This protein binds this small molecule.
Small molecule (SMILES): CC1=C(C(=O)N[C@H](C)C(=O)N[C@@H](Cc2c[nH]c3ccccc23)C(=O)N[C@@H](Cc2ccccc2)C(=O)[C@H](C)CO)Cc2ccccc21

Sequence of chain 1.Z:
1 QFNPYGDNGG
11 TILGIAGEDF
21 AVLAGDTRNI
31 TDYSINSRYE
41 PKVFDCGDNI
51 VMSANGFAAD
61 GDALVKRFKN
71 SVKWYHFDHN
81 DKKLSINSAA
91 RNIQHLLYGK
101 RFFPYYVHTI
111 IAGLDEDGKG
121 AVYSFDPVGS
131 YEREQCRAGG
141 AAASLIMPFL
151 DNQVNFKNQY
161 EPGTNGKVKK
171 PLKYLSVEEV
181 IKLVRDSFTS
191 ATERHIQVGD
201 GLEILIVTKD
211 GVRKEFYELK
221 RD

Sequence of chain 1.Y:
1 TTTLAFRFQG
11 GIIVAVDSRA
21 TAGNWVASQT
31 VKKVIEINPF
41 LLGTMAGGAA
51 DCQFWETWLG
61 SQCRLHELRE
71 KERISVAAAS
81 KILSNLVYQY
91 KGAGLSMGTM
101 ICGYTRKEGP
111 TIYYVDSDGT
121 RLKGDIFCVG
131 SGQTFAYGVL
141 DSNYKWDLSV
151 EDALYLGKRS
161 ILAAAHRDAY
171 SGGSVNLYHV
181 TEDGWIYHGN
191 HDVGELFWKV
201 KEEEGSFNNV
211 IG

Binding-site contacts:
Ligand atom O32 contacts residue MES1 of chain 1.LA at 3.0 Å (h-bond).
Ligand atom N28 contacts residue THR1 of chain 1.Y at 3.6 Å (h-bond).
Ligand atom C44 contacts residue VAL31 of chain 1.Y at 3.4 Å (hydrophobic).
Ligand atom O27 contacts residue THR21 of chain 1.Y at 3.2 Å (h-bond).
Ligand atom O40 contacts residue MES1 of chain 1.LA at 2.9 Å (h-bond).
Ligand atom O14 contacts residue ALA49 of chain 1.Y at 2.8 Å (h-bond).
Ligand atom C51 contacts residue ASP126 of chain 1.Z at 3.5 Å.
Ligand atom O3 contacts residue ALA22 of chain 1.Y at 3.6 Å.
Ligand atom O14 contacts residue GLY48 of chain 1.Y at 3.6 Å.
Ligand atom N1 contacts residue ASP126 of chain 1.Z at 3.1 Å (salt-bridge).
Ligand atom C43 contacts residue VAL31 of chain 1.Y at 3.3 Å (hydrophobic).
Ligand atom C38 contacts residue THR1 of chain 1.Y at 2.4 Å.
Ligand atom O27 contacts residue ALA20 of chain 1.Y at 3.3 Å.
Ligand atom C43 contacts residue ALA49 of chain 1.Y at 3.4 Å (hydrophobic).
Ligand atom C13 contacts residue ALA49 of chain 1.Y at 3.6 Å (hydrophobic).
Ligand atom C63 contacts residue MES1 of chain 1.LA at 3.2 Å.
Ligand atom C44 contacts residue ALA49 of chain 1.Y at 3.5 Å (hydrophobic).
Ligand atom C17 contacts residue THR21 of chain 1.Y at 3.5 Å.
Ligand atom C16 contacts residue GLY47 of chain 1.Y at 3.3 Å.
Ligand atom C30 contacts residue THR1 of chain 1.Y at 2.7 Å.
Ligand atom C62 contacts residue MES1 of chain 1.LA at 3.3 Å.
Ligand atom C39 contacts residue THR1 of chain 1.Y at 2.4 Å.
Ligand atom N15 contacts residue THR21 of chain 1.Y at 3.2 Å (h-bond).
Ligand atom C61 contacts residue SER96 of chain 1.Y at 3.1 Å.
Ligand atom C12 contacts residue THR21 of chain 1.Y at 3.3 Å.
Ligand atom C62 contacts residue SER96 of chain 1.Y at 3.4 Å.
Ligand atom C38 contacts residue LYS33 of chain 1.Y at 3.2 Å.
Ligand atom C37 contacts residue THR1 of chain 1.Y at 1.5 Å.
Ligand atom O32 contacts residue THR1 of chain 1.Y at 2.2 Å (h-bond).
Ligand atom C38 contacts residue TYR170 of chain 1.Y at 3.1 Å (hydrophobic).
Ligand atom C31 contacts residue THR1 of chain 1.Y at 1.4 Å.
Ligand atom C38 contacts residue ARG19 of chain 1.Y at 3.0 Å.
Ligand atom C29 contacts residue THR1 of chain 1.Y at 2.4 Å.
Ligand atom C39 contacts residue TYR170 of chain 1.Y at 3.6 Å (hydrophobic).
Ligand atom O40 contacts residue THR1 of chain 1.Y at 3.0 Å (h-bond).
Ligand atom C37 contacts residue TYR170 of chain 1.Y at 3.5 Å (hydrophobic).
Ligand atom C26 contacts residue GLY47 of chain 1.Y at 3.5 Å.
Ligand atom O32 contacts residue GLY47 of chain 1.Y at 3.4 Å (h-bond).
Ligand atom C63 contacts residue GLY47 of chain 1.Y at 3.5 Å.
Ligand atom N28 contacts residue GLY47 of chain 1.Y at 2.9 Å (h-bond).